Sequence of chain 1.I:
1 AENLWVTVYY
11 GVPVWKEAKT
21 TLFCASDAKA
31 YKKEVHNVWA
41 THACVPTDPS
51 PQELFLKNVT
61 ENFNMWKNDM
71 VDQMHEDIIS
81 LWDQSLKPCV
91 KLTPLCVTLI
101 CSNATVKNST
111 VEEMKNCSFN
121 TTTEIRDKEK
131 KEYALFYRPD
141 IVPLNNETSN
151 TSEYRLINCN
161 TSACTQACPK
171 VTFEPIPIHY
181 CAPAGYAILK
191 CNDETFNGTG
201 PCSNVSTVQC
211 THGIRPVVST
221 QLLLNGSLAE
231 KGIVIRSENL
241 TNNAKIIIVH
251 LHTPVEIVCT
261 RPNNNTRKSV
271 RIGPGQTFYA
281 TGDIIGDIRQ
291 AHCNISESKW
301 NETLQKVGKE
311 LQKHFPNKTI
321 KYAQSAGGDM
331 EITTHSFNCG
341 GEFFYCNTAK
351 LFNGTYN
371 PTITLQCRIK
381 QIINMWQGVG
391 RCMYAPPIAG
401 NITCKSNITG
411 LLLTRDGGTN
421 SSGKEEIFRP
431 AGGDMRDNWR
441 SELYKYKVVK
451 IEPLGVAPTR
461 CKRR

A protein and the small-molecule ligand that binds it are described below.
Small molecule (SMILES): CC(=O)N[C@H]1[C@H](O[C@H]2[C@H](O)[C@@H](NC(C)=O)CO[C@@H]2CO)O[C@H](CO)[C@@H](O[C@@H]2O[C@H](CO)[C@@H](O)[C@H](O)[C@@H]2O)[C@@H]1O

Sequence of chain 1.K:
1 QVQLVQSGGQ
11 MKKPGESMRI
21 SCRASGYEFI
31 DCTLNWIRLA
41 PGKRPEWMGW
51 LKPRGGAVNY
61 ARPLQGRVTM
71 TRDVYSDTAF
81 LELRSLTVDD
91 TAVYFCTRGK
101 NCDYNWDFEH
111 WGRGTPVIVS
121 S

Binding-site contacts:
Ligand atom C1 contacts residue ARG155 of chain 1.I at 4.2 Å.
Ligand atom N2 contacts residue ASN160 of chain 1.I at 2.9 Å (h-bond).
Ligand atom O7 contacts residue VAL142 of chain 1.I at 4.0 Å.
Ligand atom C7 contacts residue ASN160 of chain 1.I at 3.4 Å.
Ligand atom O5 contacts residue ASN160 of chain 1.I at 2.5 Å (h-bond).
Ligand atom O6 contacts residue PHE80 of chain 1.K at 4.0 Å.
Ligand atom C3 contacts residue ASN160 of chain 1.I at 3.9 Å.
Ligand atom C8 contacts residue VAL142 of chain 1.I at 3.4 Å (hydrophobic).
Ligand atom C8 contacts residue LEU156 of chain 1.I at 4.1 Å (hydrophobic).
Ligand atom N2 contacts residue ARG155 of chain 1.I at 4.1 Å.
Ligand atom N2 contacts residue ILE157 of chain 1.I at 3.7 Å.
Ligand atom C8 contacts residue ILE157 of chain 1.I at 3.6 Å (hydrophobic).
Ligand atom C2 contacts residue ASN160 of chain 1.I at 2.6 Å.
Ligand atom C8 contacts residue ARG155 of chain 1.I at 3.4 Å.
Ligand atom C6 contacts residue ASP73 of chain 1.K at 4.5 Å.
Ligand atom C5 contacts residue ASN160 of chain 1.I at 3.7 Å.
Ligand atom C4 contacts residue ASN160 of chain 1.I at 4.3 Å.
Ligand atom O7 contacts residue ASN160 of chain 1.I at 3.6 Å (h-bond).
Ligand atom C7 contacts residue VAL142 of chain 1.I at 4.0 Å (hydrophobic).
Ligand atom C1 contacts residue ASN160 of chain 1.I at 1.5 Å.
Ligand atom O6 contacts residue ASP73 of chain 1.K at 3.4 Å (salt-bridge).
Ligand atom C7 contacts residue ARG155 of chain 1.I at 3.2 Å.
Ligand atom O7 contacts residue ARG155 of chain 1.I at 3.0 Å (salt-bridge).
Ligand atom C7 contacts residue ILE157 of chain 1.I at 4.2 Å (hydrophobic).